Sequence of chain 31.A:
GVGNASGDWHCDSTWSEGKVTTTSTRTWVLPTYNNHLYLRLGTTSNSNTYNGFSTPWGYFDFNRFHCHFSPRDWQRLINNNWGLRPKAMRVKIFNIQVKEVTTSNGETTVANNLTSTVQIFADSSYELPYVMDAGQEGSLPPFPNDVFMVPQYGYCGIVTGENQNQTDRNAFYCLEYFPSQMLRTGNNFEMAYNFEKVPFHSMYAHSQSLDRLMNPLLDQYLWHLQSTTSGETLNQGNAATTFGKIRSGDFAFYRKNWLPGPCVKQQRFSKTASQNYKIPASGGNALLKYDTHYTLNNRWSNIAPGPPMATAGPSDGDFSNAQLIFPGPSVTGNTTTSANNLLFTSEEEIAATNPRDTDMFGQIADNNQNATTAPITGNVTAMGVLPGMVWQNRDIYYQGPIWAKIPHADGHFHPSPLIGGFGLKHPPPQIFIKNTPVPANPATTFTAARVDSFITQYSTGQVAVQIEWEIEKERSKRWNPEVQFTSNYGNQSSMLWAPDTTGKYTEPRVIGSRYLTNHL

Sequence of chain 58.A:
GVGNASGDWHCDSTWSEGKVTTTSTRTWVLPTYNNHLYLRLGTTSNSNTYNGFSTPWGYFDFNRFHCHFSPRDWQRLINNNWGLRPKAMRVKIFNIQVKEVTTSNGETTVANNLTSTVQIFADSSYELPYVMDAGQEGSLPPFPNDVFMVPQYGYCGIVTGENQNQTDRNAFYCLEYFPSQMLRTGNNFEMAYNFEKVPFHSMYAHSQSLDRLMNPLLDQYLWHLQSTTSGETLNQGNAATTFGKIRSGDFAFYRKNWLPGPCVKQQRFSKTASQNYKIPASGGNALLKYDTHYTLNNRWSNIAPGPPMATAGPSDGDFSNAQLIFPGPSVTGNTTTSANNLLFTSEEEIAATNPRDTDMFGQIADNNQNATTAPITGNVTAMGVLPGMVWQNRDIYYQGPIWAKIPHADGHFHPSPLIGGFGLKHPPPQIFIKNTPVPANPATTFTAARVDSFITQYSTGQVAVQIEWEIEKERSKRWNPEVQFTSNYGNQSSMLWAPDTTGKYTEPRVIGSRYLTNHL

Binding-site contacts:
Ligand atom P contacts residue HIS625 of chain 31.A at 3.9 Å.
Ligand atom N6 contacts residue GLY636 of chain 58.A at 3.2 Å (h-bond).
Ligand atom N7 contacts residue SER629 of chain 58.A at 3.1 Å (h-bond).
Ligand atom N6 contacts residue GLY634 of chain 58.A at 3.8 Å.
Ligand atom C8 contacts residue PRO628 of chain 58.A at 3.8 Å (hydrophobic).
Ligand atom O3' contacts residue PRO628 of chain 58.A at 4.1 Å.
Ligand atom N1 contacts residue VAL411 of chain 58.A at 4.3 Å.
Ligand atom N6 contacts residue PHE635 of chain 58.A at 3.7 Å.
Ligand atom N1 contacts residue GLY636 of chain 58.A at 2.9 Å (h-bond).
Ligand atom C2 contacts residue GLY636 of chain 58.A at 3.2 Å.
Ligand atom C8 contacts residue HIS627 of chain 58.A at 3.5 Å.
Ligand atom C6 contacts residue PRO412 of chain 58.A at 4.3 Å (hydrophobic).
Ligand atom N6 contacts residue SER629 of chain 58.A at 3.0 Å (h-bond).
Ligand atom O2P contacts residue ASP623 of chain 31.A at 3.2 Å (salt-bridge).
Ligand atom N6 contacts residue PRO628 of chain 58.A at 3.4 Å (h-bond).
Ligand atom C6 contacts residue GLY636 of chain 58.A at 3.6 Å.
Ligand atom N7 contacts residue PRO412 of chain 58.A at 4.3 Å.
Ligand atom C6 contacts residue SER629 of chain 58.A at 3.5 Å.
Ligand atom N9 contacts residue PRO628 of chain 58.A at 3.7 Å.
Ligand atom C1' contacts residue HIS627 of chain 58.A at 4.3 Å.
Ligand atom C4 contacts residue PRO628 of chain 58.A at 3.0 Å (hydrophobic).
Ligand atom C8 contacts residue PRO412 of chain 58.A at 4.3 Å (hydrophobic).
Ligand atom C2 contacts residue PRO628 of chain 58.A at 3.5 Å (hydrophobic).
Ligand atom C5 contacts residue PRO628 of chain 58.A at 2.7 Å (hydrophobic).
Ligand atom N1 contacts residue PRO628 of chain 58.A at 3.2 Å (h-bond).
Ligand atom O1P contacts residue HIS625 of chain 31.A at 2.8 Å (h-bond).
Ligand atom C6 contacts residue PRO628 of chain 58.A at 2.8 Å (hydrophobic).
Ligand atom C2' contacts residue PRO628 of chain 58.A at 3.6 Å (hydrophobic).
Ligand atom N7 contacts residue PRO628 of chain 58.A at 3.3 Å (h-bond).
Ligand atom C5 contacts residue SER629 of chain 58.A at 3.5 Å.
Ligand atom C1' contacts residue PRO628 of chain 58.A at 3.9 Å (hydrophobic).
Ligand atom C3' contacts residue HIS627 of chain 58.A at 4.3 Å.
Ligand atom N3 contacts residue PRO628 of chain 58.A at 3.5 Å (h-bond).
Ligand atom C5 contacts residue PRO412 of chain 58.A at 4.2 Å (hydrophobic).
Ligand atom C8 contacts residue SER629 of chain 58.A at 4.2 Å.
Ligand atom N9 contacts residue PRO412 of chain 58.A at 4.2 Å.
Ligand atom C2' contacts residue HIS627 of chain 58.A at 3.2 Å.
Ligand atom C4 contacts residue PRO412 of chain 58.A at 4.1 Å (hydrophobic).
Ligand atom N7 contacts residue HIS627 of chain 58.A at 4.1 Å.
Ligand atom N7 contacts residue ASN606 of chain 58.A at 4.2 Å.

This small molecule binds to this protein.
Small molecule (SMILES): Nc1ncnc2c1ncn2[C@H]1C[C@H](O)[C@@H](COP(=O)(O)O)O1